Binding-site contacts:
Ligand atom O7 contacts residue ASN308 of chain 1.A at 3.7 Å.
Ligand atom O5 contacts residue ASN308 of chain 1.A at 2.4 Å (h-bond).
Ligand atom C1 contacts residue TRP364 of chain 1.A at 3.9 Å (hydrophobic).
Ligand atom C1 contacts residue ASN308 of chain 1.A at 1.4 Å.
Ligand atom C8 contacts residue ASN308 of chain 1.A at 4.4 Å.
Ligand atom C4 contacts residue ASN308 of chain 1.A at 4.2 Å.
Ligand atom C5 contacts residue ASN308 of chain 1.A at 3.7 Å.
Ligand atom C5 contacts residue TRP364 of chain 1.A at 4.3 Å (hydrophobic).
Ligand atom C7 contacts residue ASN308 of chain 1.A at 3.5 Å.
Ligand atom C3 contacts residue ASN308 of chain 1.A at 3.8 Å.
Ligand atom C2 contacts residue ASN308 of chain 1.A at 2.5 Å.
Ligand atom N2 contacts residue ASN308 of chain 1.A at 2.6 Å (h-bond).

Sequence of chain 1.A:
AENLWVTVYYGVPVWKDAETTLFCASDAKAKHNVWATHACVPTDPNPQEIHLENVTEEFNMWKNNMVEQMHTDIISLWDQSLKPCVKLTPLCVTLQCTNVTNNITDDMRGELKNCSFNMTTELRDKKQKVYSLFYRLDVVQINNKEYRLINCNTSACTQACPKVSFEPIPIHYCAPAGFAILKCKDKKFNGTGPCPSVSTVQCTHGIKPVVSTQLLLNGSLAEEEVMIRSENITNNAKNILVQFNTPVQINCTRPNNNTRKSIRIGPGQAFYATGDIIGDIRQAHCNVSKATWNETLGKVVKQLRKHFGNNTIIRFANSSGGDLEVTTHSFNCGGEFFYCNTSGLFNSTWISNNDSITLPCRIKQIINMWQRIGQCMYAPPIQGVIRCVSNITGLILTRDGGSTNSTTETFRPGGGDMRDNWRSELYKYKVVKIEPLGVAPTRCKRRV

This small molecule binds to this protein.
Small molecule (SMILES): CC(=O)N[C@@H]1[C@@H](O)[C@H](O)[C@@H](CO)O[C@H]1O